This small molecule binds to this protein.
Small molecule (SMILES): CC(=O)N[C@H]1[C@H](O[C@H]2[C@H](O)[C@@H](NC(C)=O)CO[C@@H]2CO)O[C@H](CO)[C@@H](O[C@@H]2O[C@H](CO[C@H]3O[C@H](CO)[C@@H](O)[C@H](O[C@H]4O[C@H](CO)[C@@H](O)[C@H](O)[C@@H]4O)[C@@H]3O)[C@@H](O)[C@H](O[C@H]3O[C@H](CO)[C@@H](O)[C@H](O)[C@@H]3O[C@H]3O[C@H](CO)[C@@H](O)[C@H](O)[C@@H]3O)[C@@H]2O)[C@@H]1O

Binding-site contacts:
Ligand atom O6 contacts residue CYS347 of chain 1.C at 3.1 Å (h-bond).
Ligand atom C8 contacts residue NAG1 of chain 1.JA at 3.6 Å.
Ligand atom C3 contacts residue VAL414 of chain 1.C at 3.1 Å (hydrophobic).
Ligand atom O2 contacts residue GLU181 of chain 1.C at 3.5 Å (salt-bridge).
Ligand atom C3 contacts residue ASN232 of chain 1.C at 3.7 Å.
Ligand atom C2 contacts residue VAL414 of chain 1.C at 4.0 Å (hydrophobic).
Ligand atom O6 contacts residue LYS222 of chain 1.C at 2.4 Å (salt-bridge).
Ligand atom C5 contacts residue ASN232 of chain 1.C at 3.4 Å.
Ligand atom C7 contacts residue ASN232 of chain 1.C at 3.2 Å.
Ligand atom C6 contacts residue LYS222 of chain 1.C at 3.4 Å.
Ligand atom C7 contacts residue SER415 of chain 1.C at 4.0 Å.
Ligand atom O4 contacts residue GLU181 of chain 1.C at 3.5 Å (salt-bridge).
Ligand atom O7 contacts residue VAL414 of chain 1.C at 3.4 Å.
Ligand atom C2 contacts residue ASN232 of chain 1.C at 2.4 Å.
Ligand atom C5 contacts residue VAL414 of chain 1.C at 3.9 Å (hydrophobic).
Ligand atom C6 contacts residue GLU181 of chain 1.C at 3.2 Å.
Ligand atom O5 contacts residue GLU181 of chain 1.C at 3.1 Å (salt-bridge).
Ligand atom C1 contacts residue ASN232 of chain 1.C at 1.5 Å.
Ligand atom O7 contacts residue ASN232 of chain 1.C at 3.5 Å (h-bond).
Ligand atom C4 contacts residue VAL414 of chain 1.C at 3.5 Å (hydrophobic).
Ligand atom O6 contacts residue GLY348 of chain 1.C at 3.2 Å (h-bond).
Ligand atom O5 contacts residue LYS222 of chain 1.C at 3.5 Å (salt-bridge).
Ligand atom C1 contacts residue SER415 of chain 1.C at 3.2 Å.
Ligand atom C4 contacts residue GLU181 of chain 1.C at 3.6 Å.
Ligand atom O3 contacts residue VAL414 of chain 1.C at 4.0 Å.
Ligand atom N2 contacts residue SER415 of chain 1.C at 3.2 Å (h-bond).
Ligand atom C7 contacts residue VAL224 of chain 1.C at 3.3 Å (hydrophobic).
Ligand atom C5 contacts residue GLU181 of chain 1.C at 2.5 Å.
Ligand atom C8 contacts residue LEU231 of chain 1.C at 3.1 Å (hydrophobic).
Ligand atom C6 contacts residue GLY348 of chain 1.C at 4.0 Å.
Ligand atom O3 contacts residue CYS347 of chain 1.C at 3.3 Å (h-bond).
Ligand atom O7 contacts residue PRO182 of chain 1.C at 3.9 Å.
Ligand atom O5 contacts residue ASN232 of chain 1.C at 2.1 Å (h-bond).
Ligand atom O4 contacts residue VAL414 of chain 1.C at 3.3 Å (h-bond).
Ligand atom C2 contacts residue GLU181 of chain 1.C at 4.0 Å.
Ligand atom C8 contacts residue VAL224 of chain 1.C at 3.3 Å (hydrophobic).
Ligand atom C1 contacts residue GLU181 of chain 1.C at 3.6 Å.
Ligand atom N2 contacts residue ASN232 of chain 1.C at 2.8 Å (h-bond).
Ligand atom C2 contacts residue SER415 of chain 1.C at 3.7 Å.
Ligand atom O7 contacts residue VAL224 of chain 1.C at 2.7 Å.

Sequence of chain 1.C:
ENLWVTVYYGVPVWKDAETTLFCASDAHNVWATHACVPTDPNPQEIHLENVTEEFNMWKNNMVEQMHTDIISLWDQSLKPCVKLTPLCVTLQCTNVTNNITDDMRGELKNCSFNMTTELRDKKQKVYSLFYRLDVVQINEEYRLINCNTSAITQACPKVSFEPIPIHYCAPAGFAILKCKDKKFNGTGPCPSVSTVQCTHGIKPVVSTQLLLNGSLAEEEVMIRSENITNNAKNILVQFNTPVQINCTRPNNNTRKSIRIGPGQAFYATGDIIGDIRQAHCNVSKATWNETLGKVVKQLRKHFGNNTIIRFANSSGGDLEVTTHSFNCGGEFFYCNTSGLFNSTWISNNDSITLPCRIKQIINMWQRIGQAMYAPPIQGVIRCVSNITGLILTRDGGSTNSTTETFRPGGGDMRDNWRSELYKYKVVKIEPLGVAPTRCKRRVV